Sequence of chain 1.E:
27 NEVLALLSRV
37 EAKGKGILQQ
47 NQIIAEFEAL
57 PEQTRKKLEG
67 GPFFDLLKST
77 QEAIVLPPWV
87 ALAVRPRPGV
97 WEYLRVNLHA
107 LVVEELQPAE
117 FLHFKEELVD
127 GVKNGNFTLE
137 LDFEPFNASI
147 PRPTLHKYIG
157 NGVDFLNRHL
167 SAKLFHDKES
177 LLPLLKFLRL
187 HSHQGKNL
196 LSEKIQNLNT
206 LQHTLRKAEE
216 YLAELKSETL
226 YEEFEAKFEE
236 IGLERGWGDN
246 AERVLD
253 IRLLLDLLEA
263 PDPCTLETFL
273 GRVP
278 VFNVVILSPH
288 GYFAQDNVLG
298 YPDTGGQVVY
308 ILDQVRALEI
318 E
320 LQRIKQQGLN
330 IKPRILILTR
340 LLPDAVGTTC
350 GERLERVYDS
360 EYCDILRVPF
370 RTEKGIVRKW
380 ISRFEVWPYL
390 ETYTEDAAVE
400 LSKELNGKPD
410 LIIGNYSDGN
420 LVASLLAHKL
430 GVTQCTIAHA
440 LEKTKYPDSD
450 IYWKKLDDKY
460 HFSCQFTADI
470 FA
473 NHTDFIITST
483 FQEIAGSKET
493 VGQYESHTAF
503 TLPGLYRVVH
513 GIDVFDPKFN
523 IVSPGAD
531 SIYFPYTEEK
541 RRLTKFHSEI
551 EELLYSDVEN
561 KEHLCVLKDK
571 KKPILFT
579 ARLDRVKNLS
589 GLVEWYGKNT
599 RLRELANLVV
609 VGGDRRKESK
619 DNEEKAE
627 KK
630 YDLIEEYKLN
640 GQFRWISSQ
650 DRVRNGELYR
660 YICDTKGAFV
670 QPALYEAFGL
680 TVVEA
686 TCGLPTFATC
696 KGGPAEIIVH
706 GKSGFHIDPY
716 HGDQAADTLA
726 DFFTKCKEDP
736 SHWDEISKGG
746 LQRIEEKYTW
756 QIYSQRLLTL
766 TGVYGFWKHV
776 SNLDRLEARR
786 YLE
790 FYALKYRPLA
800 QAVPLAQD

Binding-site contacts:
Ligand atom O3 contacts residue GLN304 of chain 1.E at 2.9 Å (h-bond).
Ligand atom O1 contacts residue THR301 of chain 1.E at 3.3 Å.
Ligand atom O6 contacts residue ALA439 of chain 1.E at 4.0 Å.
Ligand atom O1 contacts residue ARG580 of chain 1.E at 4.1 Å.
Ligand atom C1 contacts residue ASP300 of chain 1.E at 3.5 Å.
Ligand atom O5 contacts residue UDP1 of chain 1.KA at 3.6 Å.
Ligand atom O4 contacts residue ARG382 of chain 1.E at 3.4 Å.
Ligand atom O1 contacts residue UDP1 of chain 1.KA at 4.0 Å.
Ligand atom C2 contacts residue UDP1 of chain 1.KA at 4.0 Å.
Ligand atom C1 contacts residue VAL305 of chain 1.E at 4.3 Å (hydrophobic).
Ligand atom O1 contacts residue GLN304 of chain 1.E at 3.5 Å (h-bond).
Ligand atom O3 contacts residue TYR415 of chain 1.E at 3.8 Å.
Ligand atom O4 contacts residue HIS287 of chain 1.E at 2.9 Å (h-bond).
Ligand atom O2 contacts residue UDP1 of chain 1.KA at 2.9 Å (h-bond).
Ligand atom O1 contacts residue GLY302 of chain 1.E at 2.6 Å (h-bond).
Ligand atom C3 contacts residue GLN304 of chain 1.E at 3.0 Å.
Ligand atom C4 contacts residue HIS287 of chain 1.E at 3.9 Å.
Ligand atom O1 contacts residue ASP300 of chain 1.E at 3.6 Å (salt-bridge).
Ligand atom C6 contacts residue ARG580 of chain 1.E at 3.6 Å.
Ligand atom O2 contacts residue GLN304 of chain 1.E at 2.9 Å (h-bond).
Ligand atom O4 contacts residue ASP300 of chain 1.E at 3.7 Å.
Ligand atom O6 contacts residue GLU441 of chain 1.E at 3.8 Å.
Ligand atom C1 contacts residue GLN304 of chain 1.E at 3.2 Å.
Ligand atom O6 contacts residue ARG382 of chain 1.E at 3.9 Å.
Ligand atom O3 contacts residue HIS438 of chain 1.E at 3.6 Å.
Ligand atom O1 contacts residue VAL305 of chain 1.E at 4.3 Å.
Ligand atom O5 contacts residue ARG580 of chain 1.E at 3.3 Å (salt-bridge).
Ligand atom C1 contacts residue GLY303 of chain 1.E at 4.1 Å.
Ligand atom O2 contacts residue GLY303 of chain 1.E at 3.8 Å.
Ligand atom C4 contacts residue GLN304 of chain 1.E at 4.1 Å.
Ligand atom C6 contacts residue UDP1 of chain 1.KA at 3.5 Å.
Ligand atom O6 contacts residue LYS444 of chain 1.E at 2.9 Å (salt-bridge).
Ligand atom C4 contacts residue ARG382 of chain 1.E at 4.1 Å.
Ligand atom C2 contacts residue GLN304 of chain 1.E at 3.5 Å.
Ligand atom C3 contacts residue HIS287 of chain 1.E at 3.8 Å.
Ligand atom C5 contacts residue ARG580 of chain 1.E at 3.5 Å.
Ligand atom C6 contacts residue LYS444 of chain 1.E at 4.0 Å.
Ligand atom C5 contacts residue UDP1 of chain 1.KA at 4.1 Å.
Ligand atom C1 contacts residue GLY302 of chain 1.E at 3.9 Å.
Ligand atom O1 contacts residue GLY303 of chain 1.E at 3.1 Å (h-bond).

A small-molecule ligand and the protein it binds are described below.
Small molecule (SMILES): OC[C@H]1O[C@](O)(CO)[C@@H](O)[C@@H]1O